The small molecule below binds the protein below.
Small molecule (SMILES): CSCC[C@H](NC(=O)[C@@H](NC(=O)[C@H](C)NC(=O)[C@H](Cc1ccccc1)NC(=O)[C@H](CC(N)=O)NC(=O)[C@H](Cc1ccc(O)cc1)NC(=O)[C@@H](NC(=O)[C@H](C)NC(=O)[C@@H](N)CCCCN)C(C)C)[C@@H](C)O)C(=O)O

Binding-site contacts:
Ligand atom O contacts residue TRP72 of chain 1.A at 3.3 Å (h-bond).
Ligand atom CG2 contacts residue TYR158 of chain 1.A at 3.0 Å (hydrophobic).
Ligand atom OD1 contacts residue GLN69 of chain 1.A at 3.3 Å (h-bond).
Ligand atom N contacts residue TYR6 of chain 1.A at 2.7 Å (h-bond).
Ligand atom O contacts residue TYR158 of chain 1.A at 2.6 Å (h-bond).
Ligand atom CG contacts residue GLU62 of chain 1.A at 3.3 Å.
Ligand atom CA contacts residue TRP72 of chain 1.A at 3.3 Å (hydrophobic).
Ligand atom N contacts residue TYR155 of chain 1.A at 3.0 Å (h-bond).
Ligand atom ND2 contacts residue GLN96 of chain 1.A at 2.9 Å (h-bond).
Ligand atom O contacts residue ASN79 of chain 1.A at 3.0 Å (h-bond).
Ligand atom C contacts residue TYR6 of chain 1.A at 3.1 Å (hydrophobic).
Ligand atom N contacts residue GLN69 of chain 1.A at 2.8 Å (h-bond).
Ligand atom CG2 contacts residue SER98 of chain 1.A at 2.8 Å.
Ligand atom CD contacts residue TRP166 of chain 1.A at 3.3 Å (hydrophobic).
Ligand atom CD1 contacts residue GLN69 of chain 1.A at 3.4 Å.
Ligand atom CA contacts residue TYR170 of chain 1.A at 3.2 Å (hydrophobic).
Ligand atom CE contacts residue TRP72 of chain 1.A at 3.2 Å (hydrophobic).
Ligand atom O contacts residue LYS145 of chain 1.A at 2.6 Å (salt-bridge).
Ligand atom CD2 contacts residue TYR155 of chain 1.A at 3.3 Å (hydrophobic).
Ligand atom OXT contacts residue THR142 of chain 1.A at 2.8 Å (h-bond).
Ligand atom N contacts residue TYR170 of chain 1.A at 2.5 Å (h-bond).
Ligand atom ND2 contacts residue TRP72 of chain 1.A at 3.1 Å.
Ligand atom OG1 contacts residue LYS145 of chain 1.A at 2.9 Å (salt-bridge).
Ligand atom O contacts residue TRP72 of chain 1.A at 3.1 Å (h-bond).
Ligand atom O contacts residue LYS65 of chain 1.A at 2.6 Å (salt-bridge).
Ligand atom OXT contacts residue TYR83 of chain 1.A at 2.6 Å (h-bond).
Ligand atom C contacts residue TYR83 of chain 1.A at 3.3 Å (hydrophobic).
Ligand atom CE1 contacts residue HIS154 of chain 1.A at 3.2 Å.
Ligand atom O contacts residue LYS145 of chain 1.A at 3.2 Å (salt-bridge).
Ligand atom O contacts residue TRP146 of chain 1.A at 2.8 Å (h-bond).
Ligand atom NZ contacts residue TRP166 of chain 1.A at 2.8 Å.
Ligand atom N contacts residue GLU62 of chain 1.A at 2.8 Å (salt-bridge).
Ligand atom OD1 contacts residue GLN96 of chain 1.A at 3.1 Å (h-bond).
Ligand atom CZ contacts residue HIS154 of chain 1.A at 3.2 Å.
Ligand atom N contacts residue SER76 of chain 1.A at 3.0 Å (h-bond).
Ligand atom O contacts residue TRP146 of chain 1.A at 3.0 Å (h-bond).
Ligand atom CA contacts residue TYR6 of chain 1.A at 3.2 Å (hydrophobic).
Ligand atom O contacts residue TYR83 of chain 1.A at 3.4 Å (h-bond).
Ligand atom O contacts residue TYR6 of chain 1.A at 3.2 Å.
Ligand atom CB contacts residue TRP72 of chain 1.A at 3.3 Å (hydrophobic).

Sequence of chain 1.A:
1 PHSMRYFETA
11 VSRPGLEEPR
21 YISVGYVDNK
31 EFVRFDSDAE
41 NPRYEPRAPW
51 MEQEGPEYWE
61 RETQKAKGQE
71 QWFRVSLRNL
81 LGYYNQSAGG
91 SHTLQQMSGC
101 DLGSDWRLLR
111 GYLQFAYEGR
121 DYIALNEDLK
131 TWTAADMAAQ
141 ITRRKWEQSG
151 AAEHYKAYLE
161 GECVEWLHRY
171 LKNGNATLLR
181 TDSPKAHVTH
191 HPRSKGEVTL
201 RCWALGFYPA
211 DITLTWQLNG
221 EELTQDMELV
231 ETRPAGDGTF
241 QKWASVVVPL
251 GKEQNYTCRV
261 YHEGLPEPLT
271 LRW